Sequence of chain 3.D:
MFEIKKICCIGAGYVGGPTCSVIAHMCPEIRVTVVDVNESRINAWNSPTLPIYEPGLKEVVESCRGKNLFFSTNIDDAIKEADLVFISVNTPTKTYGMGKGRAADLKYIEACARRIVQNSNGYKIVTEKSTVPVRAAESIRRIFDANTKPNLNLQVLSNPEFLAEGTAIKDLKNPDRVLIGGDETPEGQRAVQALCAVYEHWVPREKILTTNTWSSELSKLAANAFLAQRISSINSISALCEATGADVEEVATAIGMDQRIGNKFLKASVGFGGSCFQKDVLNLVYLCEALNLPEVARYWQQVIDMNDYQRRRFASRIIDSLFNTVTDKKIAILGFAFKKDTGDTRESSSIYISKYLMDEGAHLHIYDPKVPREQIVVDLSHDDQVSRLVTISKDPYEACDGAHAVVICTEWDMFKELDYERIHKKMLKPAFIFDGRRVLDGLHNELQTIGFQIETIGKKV

Binding-site contacts:
Ligand atom O4' contacts residue PHE163 of chain 3.D at 3.1 Å.
Ligand atom O3' contacts residue PHE163 of chain 3.D at 2.8 Å (h-bond).
Ligand atom C4' contacts residue LYS221 of chain 3.D at 3.2 Å.
Ligand atom O1A contacts residue LYS340 of chain 3.D at 2.7 Å (salt-bridge).
Ligand atom O3' contacts residue ARG261 of chain 3.C at 3.0 Å (salt-bridge).
Ligand atom O4 contacts residue PHE266 of chain 3.D at 3.3 Å.
Ligand atom O4' contacts residue GLU162 of chain 3.D at 3.3 Å (salt-bridge).
Ligand atom O4' contacts residue NAD1 of chain 3.U at 3.3 Å.
Ligand atom O4D contacts residue ILE232 of chain 3.D at 3.5 Å.
Ligand atom C4' contacts residue LEU164 of chain 3.D at 3.4 Å (hydrophobic).
Ligand atom O2 contacts residue ARG443 of chain 3.D at 3.5 Å (salt-bridge).
Ligand atom O'Q contacts residue NAD1 of chain 3.U at 2.9 Å.
Ligand atom O'Q contacts residue CYS277 of chain 3.D at 3.1 Å (h-bond).
Ligand atom O3A contacts residue LYS340 of chain 3.D at 3.3 Å (salt-bridge).
Ligand atom O2B contacts residue PHE339 of chain 3.D at 3.4 Å.
Ligand atom O2A contacts residue PHE266 of chain 3.D at 3.1 Å.
Ligand atom C4 contacts residue LYS268 of chain 3.D at 3.5 Å.
Ligand atom O4 contacts residue LYS268 of chain 3.D at 3.0 Å (salt-bridge).
Ligand atom O2' contacts residue ARG261 of chain 3.C at 2.9 Å (salt-bridge).
Ligand atom C6' contacts residue NAD1 of chain 3.U at 3.1 Å.
Ligand atom O2 contacts residue SER270 of chain 3.D at 2.7 Å (h-bond).
Ligand atom O4D contacts residue PHE273 of chain 3.D at 3.3 Å.
Ligand atom O2D contacts residue PHE339 of chain 3.D at 3.4 Å (h-bond).
Ligand atom O'P contacts residue NAD1 of chain 3.U at 3.3 Å.
Ligand atom O4' contacts residue LEU164 of chain 3.D at 2.8 Å (h-bond).
Ligand atom O4' contacts residue LYS221 of chain 3.D at 2.8 Å (salt-bridge).
Ligand atom O3D contacts residue PHE339 of chain 3.D at 2.6 Å (h-bond).
Ligand atom C3D contacts residue PHE339 of chain 3.D at 3.4 Å (hydrophobic).
Ligand atom C4D contacts residue GLY274 of chain 3.D at 3.3 Å.
Ligand atom O'P contacts residue LYS221 of chain 3.D at 2.7 Å (salt-bridge).
Ligand atom O2A contacts residue PHE278 of chain 3.D at 3.5 Å.
Ligand atom O3D contacts residue GLY274 of chain 3.D at 2.9 Å (h-bond).
Ligand atom O2B contacts residue GLU166 of chain 3.D at 2.9 Å (salt-bridge).
Ligand atom O1B contacts residue PHE339 of chain 3.D at 3.5 Å.
Ligand atom N3 contacts residue LYS268 of chain 3.D at 2.7 Å (salt-bridge).
Ligand atom O3B contacts residue ALA165 of chain 3.D at 3.4 Å.
Ligand atom C3' contacts residue LEU164 of chain 3.D at 3.4 Å (hydrophobic).
Ligand atom O2D contacts residue ARG443 of chain 3.D at 2.9 Å (salt-bridge).
Ligand atom O'P contacts residue ASN225 of chain 3.D at 2.9 Å (h-bond).
Ligand atom C3' contacts residue PHE163 of chain 3.D at 3.5 Å (hydrophobic).

This small molecule binds to this protein.
Small molecule (SMILES): O=C(O)[C@H]1O[C@H](O[P](=O)(O)O[P](=O)(O)OC[C@H]2O[C@@H](n3ccc(=O)[nH]c3=O)[C@H](O)[C@@H]2O)[C@H](O)[C@@H](O)[C@@H]1O

Sequence of chain 3.C:
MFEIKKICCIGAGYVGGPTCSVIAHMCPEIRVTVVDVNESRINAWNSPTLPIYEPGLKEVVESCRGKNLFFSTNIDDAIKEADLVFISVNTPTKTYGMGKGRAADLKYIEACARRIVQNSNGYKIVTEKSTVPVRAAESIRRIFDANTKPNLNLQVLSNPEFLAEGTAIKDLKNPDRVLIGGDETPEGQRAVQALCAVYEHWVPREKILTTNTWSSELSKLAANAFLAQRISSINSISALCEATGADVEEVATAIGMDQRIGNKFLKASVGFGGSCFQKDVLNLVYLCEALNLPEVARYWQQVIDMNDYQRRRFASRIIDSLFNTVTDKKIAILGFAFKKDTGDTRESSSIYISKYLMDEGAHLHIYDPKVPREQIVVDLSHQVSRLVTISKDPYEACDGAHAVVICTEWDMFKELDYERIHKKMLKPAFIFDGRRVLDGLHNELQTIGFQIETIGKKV